Sequence of chain 2.A:
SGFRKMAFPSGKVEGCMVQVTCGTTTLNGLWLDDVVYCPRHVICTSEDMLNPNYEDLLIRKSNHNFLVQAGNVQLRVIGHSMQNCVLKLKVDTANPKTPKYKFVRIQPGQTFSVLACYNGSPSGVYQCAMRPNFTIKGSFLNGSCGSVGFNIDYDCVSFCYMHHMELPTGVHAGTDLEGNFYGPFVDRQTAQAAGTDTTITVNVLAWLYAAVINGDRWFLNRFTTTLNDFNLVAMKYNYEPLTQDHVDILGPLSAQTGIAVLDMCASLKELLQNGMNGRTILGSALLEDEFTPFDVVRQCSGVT

This protein binds this small molecule.
Small molecule (SMILES): CNc1ccc(N(Cc2ccsc2)C(=O)Cn2nnc3ccccc32)cc1

Binding-site contacts:
Ligand atom C5 contacts residue HIS41 of chain 2.A at 3.7 Å.
Ligand atom C11 contacts residue MET49 of chain 2.A at 3.5 Å (hydrophobic).
Ligand atom C18 contacts residue ASN142 of chain 2.A at 3.6 Å.
Ligand atom C13 contacts residue CYS145 of chain 2.A at 3.5 Å (hydrophobic).
Ligand atom S contacts residue MET165 of chain 2.A at 3.5 Å.
Ligand atom C contacts residue THR45 of chain 2.A at 3.7 Å.
Ligand atom C9 contacts residue GLN189 of chain 2.A at 3.4 Å.
Ligand atom C10 contacts residue GLN189 of chain 2.A at 3.5 Å.
Ligand atom S contacts residue MET49 of chain 2.A at 3.2 Å.
Ligand atom N3 contacts residue HIS163 of chain 2.A at 3.4 Å (h-bond).
Ligand atom N contacts residue CYS44 of chain 2.A at 3.8 Å.
Ligand atom C15 contacts residue GLU166 of chain 2.A at 3.6 Å.
Ligand atom C17 contacts residue ASN142 of chain 2.A at 3.6 Å.
Ligand atom C16 contacts residue ASN142 of chain 2.A at 3.6 Å.
Ligand atom C8 contacts residue MET49 of chain 2.A at 3.6 Å (hydrophobic).
Ligand atom S contacts residue ASP187 of chain 2.A at 3.8 Å.
Ligand atom C14 contacts residue GLU166 of chain 2.A at 3.7 Å.
Ligand atom C10 contacts residue MET49 of chain 2.A at 3.1 Å (hydrophobic).
Ligand atom C15 contacts residue LEU141 of chain 2.A at 3.6 Å (hydrophobic).
Ligand atom C16 contacts residue LEU141 of chain 2.A at 3.7 Å (hydrophobic).
Ligand atom N3 contacts residue GLU166 of chain 2.A at 3.8 Å.
Ligand atom N2 contacts residue CYS145 of chain 2.A at 3.6 Å.
Ligand atom O contacts residue MET165 of chain 2.A at 3.5 Å.
Ligand atom O contacts residue GLU166 of chain 2.A at 3.1 Å (salt-bridge).
Ligand atom C contacts residue SER46 of chain 2.A at 3.5 Å.
Ligand atom C11 contacts residue HIS164 of chain 2.A at 3.6 Å.
Ligand atom C15 contacts residue PHE140 of chain 2.A at 3.2 Å (hydrophobic).
Ligand atom C10 contacts residue MET165 of chain 2.A at 3.7 Å (hydrophobic).
Ligand atom C11 contacts residue MET165 of chain 2.A at 3.3 Å (hydrophobic).
Ligand atom C16 contacts residue GLU166 of chain 2.A at 3.6 Å.
Ligand atom C16 contacts residue PHE140 of chain 2.A at 3.7 Å (hydrophobic).
Ligand atom C10 contacts residue ASP187 of chain 2.A at 3.5 Å.
Ligand atom C6 contacts residue HIS41 of chain 2.A at 3.4 Å.
Ligand atom C9 contacts residue ARG188 of chain 2.A at 3.6 Å.
Ligand atom C9 contacts residue MET49 of chain 2.A at 3.4 Å (hydrophobic).
Ligand atom C10 contacts residue ARG188 of chain 2.A at 3.2 Å.
Ligand atom N3 contacts residue CYS145 of chain 2.A at 3.2 Å (h-bond).
Ligand atom N3 contacts residue MET165 of chain 2.A at 3.7 Å.
Ligand atom N4 contacts residue HIS163 of chain 2.A at 3.0 Å (h-bond).
Ligand atom C6 contacts residue MET49 of chain 2.A at 3.7 Å (hydrophobic).

Sequence of chain 1.A:
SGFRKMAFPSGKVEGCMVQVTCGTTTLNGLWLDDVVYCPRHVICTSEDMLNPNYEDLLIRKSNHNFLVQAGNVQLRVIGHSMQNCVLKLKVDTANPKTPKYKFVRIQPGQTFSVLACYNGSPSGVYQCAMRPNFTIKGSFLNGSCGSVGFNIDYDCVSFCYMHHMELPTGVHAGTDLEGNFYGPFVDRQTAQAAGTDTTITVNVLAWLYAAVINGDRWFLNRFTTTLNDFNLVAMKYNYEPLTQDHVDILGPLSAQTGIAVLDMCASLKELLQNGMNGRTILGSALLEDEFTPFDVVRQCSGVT